Sequence of chain 2.A:
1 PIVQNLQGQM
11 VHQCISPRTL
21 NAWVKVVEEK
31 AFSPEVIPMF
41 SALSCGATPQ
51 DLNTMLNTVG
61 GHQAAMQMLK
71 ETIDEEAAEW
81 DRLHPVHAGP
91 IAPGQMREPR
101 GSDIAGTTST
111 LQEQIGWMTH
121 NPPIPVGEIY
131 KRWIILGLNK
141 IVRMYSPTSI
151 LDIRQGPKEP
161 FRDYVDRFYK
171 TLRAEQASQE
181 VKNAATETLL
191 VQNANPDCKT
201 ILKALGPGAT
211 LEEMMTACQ

Binding-site contacts:
Ligand atom C04 contacts residue THR107 of chain 3.B at 3.4 Å.
Ligand atom C21 contacts residue ASN57 of chain 3.B at 3.5 Å.
Ligand atom O57 contacts residue PRO38 of chain 2.A at 3.4 Å.
Ligand atom S48 contacts residue LYS70 of chain 3.B at 3.4 Å (salt-bridge).
Ligand atom C04 contacts residue ASN53 of chain 3.B at 3.4 Å.
Ligand atom C11 contacts residue TYR130 of chain 3.B at 3.3 Å (hydrophobic).
Ligand atom CL47 contacts residue ILE73 of chain 3.B at 3.4 Å.
Ligand atom F62 contacts residue GLN179 of chain 2.A at 2.9 Å.
Ligand atom F64 contacts residue TYR169 of chain 2.A at 3.2 Å.
Ligand atom O57 contacts residue ASN57 of chain 3.B at 3.5 Å (h-bond).
Ligand atom N06 contacts residue ASN57 of chain 3.B at 3.0 Å (h-bond).
Ligand atom CL47 contacts residue LYS70 of chain 3.B at 3.5 Å.
Ligand atom F26 contacts residue LYS70 of chain 3.B at 3.2 Å.
Ligand atom N15 contacts residue LYS70 of chain 3.B at 3.4 Å (salt-bridge).
Ligand atom C12 contacts residue TYR130 of chain 3.B at 3.1 Å (hydrophobic).
Ligand atom C13 contacts residue ASN53 of chain 3.B at 3.6 Å.
Ligand atom F27 contacts residue MET66 of chain 3.B at 2.9 Å.
Ligand atom F26 contacts residue LEU69 of chain 3.B at 3.3 Å.
Ligand atom O59 contacts residue SER41 of chain 2.A at 3.1 Å (h-bond).
Ligand atom F26 contacts residue ILE73 of chain 3.B at 3.2 Å.
Ligand atom O51 contacts residue GLN179 of chain 2.A at 3.1 Å (h-bond).
Ligand atom F42 contacts residue LYS70 of chain 3.B at 3.1 Å.
Ligand atom C58 contacts residue THR54 of chain 3.B at 3.2 Å.
Ligand atom C03 contacts residue ASN53 of chain 3.B at 3.5 Å.
Ligand atom F52 contacts residue LYS182 of chain 2.A at 3.0 Å.
Ligand atom F63 contacts residue THR107 of chain 3.B at 3.2 Å.
Ligand atom O51 contacts residue LYS70 of chain 3.B at 2.9 Å (salt-bridge).
Ligand atom C19 contacts residue ASN53 of chain 3.B at 3.5 Å.
Ligand atom C23 contacts residue MET66 of chain 3.B at 3.2 Å (hydrophobic).
Ligand atom C36 contacts residue GLN67 of chain 3.B at 3.4 Å.
Ligand atom N43 contacts residue ASN57 of chain 3.B at 2.7 Å (h-bond).
Ligand atom C16 contacts residue LYS70 of chain 3.B at 3.3 Å.
Ligand atom C12 contacts residue ASN53 of chain 3.B at 3.3 Å.
Ligand atom CL47 contacts residue ASP74 of chain 3.B at 3.0 Å.
Ligand atom O29 contacts residue LYS70 of chain 3.B at 3.1 Å.
Ligand atom C19 contacts residue ASN57 of chain 3.B at 3.4 Å.
Ligand atom C49 contacts residue LYS70 of chain 3.B at 3.4 Å.
Ligand atom C39 contacts residue GLN63 of chain 3.B at 3.1 Å.
Ligand atom C07 contacts residue THR107 of chain 3.B at 3.3 Å.
Ligand atom C08 contacts residue THR107 of chain 3.B at 3.3 Å.

The small molecule below binds the protein below.
Small molecule (SMILES): CC(C)(C#Cc1ccc(-c2ccc(Cl)c3c(NS(C)(=O)=O)nn(CC(F)(F)F)c23)c([C@H](Cc2cc(F)cc(F)c2)NC(=O)Cn2nc(C(F)(F)F)c3c2C(F)(F)[C@@H]2C[C@H]32)n1)S(C)(=O)=O

Sequence of chain 3.B:
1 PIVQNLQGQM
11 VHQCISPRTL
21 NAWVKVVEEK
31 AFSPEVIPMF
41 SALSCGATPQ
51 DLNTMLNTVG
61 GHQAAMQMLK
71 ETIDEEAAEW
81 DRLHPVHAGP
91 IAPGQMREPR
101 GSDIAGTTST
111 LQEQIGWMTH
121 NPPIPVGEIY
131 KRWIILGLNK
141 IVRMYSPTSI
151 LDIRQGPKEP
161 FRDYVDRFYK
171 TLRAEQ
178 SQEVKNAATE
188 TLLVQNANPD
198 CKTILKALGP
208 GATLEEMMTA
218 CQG